This protein binds this small molecule.
Small molecule (SMILES): OC[C@@H](O)[C@@H](O)[C@H](O)[C@@H](O)CO

Sequence of chain 1.B:
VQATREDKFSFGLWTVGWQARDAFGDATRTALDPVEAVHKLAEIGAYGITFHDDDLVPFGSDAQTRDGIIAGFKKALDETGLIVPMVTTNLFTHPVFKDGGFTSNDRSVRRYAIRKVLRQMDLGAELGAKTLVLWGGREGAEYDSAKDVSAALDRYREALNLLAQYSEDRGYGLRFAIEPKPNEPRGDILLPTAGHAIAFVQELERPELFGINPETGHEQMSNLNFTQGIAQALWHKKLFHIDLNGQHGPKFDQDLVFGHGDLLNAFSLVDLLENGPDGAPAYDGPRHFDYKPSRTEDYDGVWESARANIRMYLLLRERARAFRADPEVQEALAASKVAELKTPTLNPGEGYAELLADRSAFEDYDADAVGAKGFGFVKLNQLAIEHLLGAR

Sequence of chain 1.A:
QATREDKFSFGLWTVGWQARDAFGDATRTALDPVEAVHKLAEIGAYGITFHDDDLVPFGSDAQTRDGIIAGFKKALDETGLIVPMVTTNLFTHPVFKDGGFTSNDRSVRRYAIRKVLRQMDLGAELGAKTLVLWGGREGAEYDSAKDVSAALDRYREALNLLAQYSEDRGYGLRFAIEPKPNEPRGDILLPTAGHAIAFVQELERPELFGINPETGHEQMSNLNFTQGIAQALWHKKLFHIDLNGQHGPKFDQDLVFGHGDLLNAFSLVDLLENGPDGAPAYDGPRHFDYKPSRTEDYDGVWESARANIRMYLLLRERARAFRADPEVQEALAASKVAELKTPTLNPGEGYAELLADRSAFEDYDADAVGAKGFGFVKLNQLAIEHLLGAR

Binding-site contacts:
Ligand atom C4 contacts residue CO1 of chain 1.F at 3.4 Å.
Ligand atom O2 contacts residue GLU216 of chain 1.A at 2.9 Å (salt-bridge).
Ligand atom O1 contacts residue ASP254 of chain 1.A at 3.4 Å (salt-bridge).
Ligand atom O1 contacts residue LYS182 of chain 1.A at 3.0 Å (salt-bridge).
Ligand atom C4 contacts residue GLU180 of chain 1.A at 3.3 Å.
Ligand atom C6 contacts residue VAL134 of chain 1.A at 3.6 Å (hydrophobic).
Ligand atom C1 contacts residue CO1 of chain 1.G at 3.2 Å.
Ligand atom O4 contacts residue ASP291 of chain 1.A at 3.0 Å (salt-bridge).
Ligand atom C1 contacts residue TRP136 of chain 1.A at 3.9 Å (hydrophobic).
Ligand atom O6 contacts residue VAL134 of chain 1.A at 3.5 Å.
Ligand atom O5 contacts residue PHE93 of chain 1.A at 3.7 Å.
Ligand atom O3 contacts residue CO1 of chain 1.F at 3.6 Å.
Ligand atom O4 contacts residue GLU180 of chain 1.A at 2.5 Å (salt-bridge).
Ligand atom C6 contacts residue GLU180 of chain 1.A at 3.8 Å.
Ligand atom O5 contacts residue HIS53 of chain 1.A at 2.6 Å (h-bond).
Ligand atom C2 contacts residue TRP136 of chain 1.A at 3.7 Å (hydrophobic).
Ligand atom O4 contacts residue CO1 of chain 1.F at 2.4 Å.
Ligand atom C4 contacts residue ASP291 of chain 1.A at 3.7 Å.
Ligand atom C3 contacts residue ASP291 of chain 1.A at 3.4 Å.
Ligand atom C2 contacts residue GLU180 of chain 1.A at 3.7 Å.
Ligand atom O2 contacts residue CO1 of chain 1.G at 2.5 Å.
Ligand atom C6 contacts residue THR89 of chain 1.A at 3.2 Å.
Ligand atom O6 contacts residue THR89 of chain 1.A at 3.5 Å.
Ligand atom O4 contacts residue ASP244 of chain 1.A at 3.1 Å (salt-bridge).
Ligand atom C3 contacts residue CO1 of chain 1.F at 3.5 Å.
Ligand atom C2 contacts residue ASP291 of chain 1.A at 3.7 Å.
Ligand atom C2 contacts residue CO1 of chain 1.G at 3.4 Å.
Ligand atom O2 contacts residue CO1 of chain 1.F at 2.2 Å.
Ligand atom O5 contacts residue TRP136 of chain 1.A at 3.6 Å.
Ligand atom O3 contacts residue TRP15 of chain 1.A at 3.5 Å (h-bond).
Ligand atom C2 contacts residue CO1 of chain 1.F at 3.3 Å.
Ligand atom O6 contacts residue TRP15 of chain 1.A at 3.8 Å.
Ligand atom C4 contacts residue TRP136 of chain 1.A at 3.8 Å (hydrophobic).
Ligand atom O3 contacts residue ASP291 of chain 1.A at 2.7 Å (salt-bridge).
Ligand atom O2 contacts residue HIS219 of chain 1.A at 3.3 Å.
Ligand atom O1 contacts residue HIS219 of chain 1.A at 3.4 Å (h-bond).
Ligand atom O1 contacts residue CO1 of chain 1.G at 2.5 Å.
Ligand atom O2 contacts residue ASP291 of chain 1.A at 2.8 Å (salt-bridge).
Ligand atom C5 contacts residue HIS53 of chain 1.A at 3.1 Å.
Ligand atom O2 contacts residue GLU180 of chain 1.A at 3.0 Å (salt-bridge).